This protein binds this small molecule.
Small molecule (SMILES): CC(C)[C@H](NC(=O)[C@@H](N)Cc1ccccc1)C(=O)N[C@@H](CC(N)=O)C(=O)N[C@@H](CCC(N)=O)C(=O)N[C@H](C=O)CC1=NC=NC1

Sequence of chain 1.B:
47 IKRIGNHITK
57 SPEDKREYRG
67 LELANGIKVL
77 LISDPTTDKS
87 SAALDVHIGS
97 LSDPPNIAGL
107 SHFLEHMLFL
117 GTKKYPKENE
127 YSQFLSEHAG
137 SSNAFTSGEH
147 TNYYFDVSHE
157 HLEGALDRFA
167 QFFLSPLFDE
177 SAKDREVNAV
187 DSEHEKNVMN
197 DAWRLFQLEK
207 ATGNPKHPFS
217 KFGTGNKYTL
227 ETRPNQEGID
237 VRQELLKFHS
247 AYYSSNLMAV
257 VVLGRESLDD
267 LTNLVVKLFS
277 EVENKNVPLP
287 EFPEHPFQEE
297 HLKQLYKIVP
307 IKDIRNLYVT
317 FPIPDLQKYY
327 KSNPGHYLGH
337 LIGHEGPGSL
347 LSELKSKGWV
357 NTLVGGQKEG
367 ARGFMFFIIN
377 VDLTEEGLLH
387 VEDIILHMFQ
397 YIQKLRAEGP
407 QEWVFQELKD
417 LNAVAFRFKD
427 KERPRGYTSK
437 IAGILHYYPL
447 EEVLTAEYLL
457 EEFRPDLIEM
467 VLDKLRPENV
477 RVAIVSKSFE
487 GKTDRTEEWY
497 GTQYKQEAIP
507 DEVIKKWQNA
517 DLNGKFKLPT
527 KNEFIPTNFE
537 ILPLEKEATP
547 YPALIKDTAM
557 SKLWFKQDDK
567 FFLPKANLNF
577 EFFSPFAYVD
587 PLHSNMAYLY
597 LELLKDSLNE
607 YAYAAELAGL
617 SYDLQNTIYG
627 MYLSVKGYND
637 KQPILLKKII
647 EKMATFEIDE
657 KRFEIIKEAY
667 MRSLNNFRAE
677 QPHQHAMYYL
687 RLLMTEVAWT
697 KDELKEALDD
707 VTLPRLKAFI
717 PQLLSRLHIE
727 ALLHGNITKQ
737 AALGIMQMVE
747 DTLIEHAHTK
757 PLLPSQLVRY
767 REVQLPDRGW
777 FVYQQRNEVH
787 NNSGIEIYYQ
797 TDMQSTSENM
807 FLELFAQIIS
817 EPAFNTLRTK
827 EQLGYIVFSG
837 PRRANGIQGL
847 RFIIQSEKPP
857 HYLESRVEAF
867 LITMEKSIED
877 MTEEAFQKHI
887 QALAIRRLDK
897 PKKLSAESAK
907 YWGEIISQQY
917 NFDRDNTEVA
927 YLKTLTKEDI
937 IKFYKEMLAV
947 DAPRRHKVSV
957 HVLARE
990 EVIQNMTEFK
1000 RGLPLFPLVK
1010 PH

Binding-site contacts:
Ligand atom N contacts residue GLY339 of chain 1.B at 3.5 Å (h-bond).
Ligand atom CA contacts residue TYR609 of chain 1.B at 3.7 Å (hydrophobic).
Ligand atom N contacts residue GLY362 of chain 1.B at 4.0 Å.
Ligand atom CD2 contacts residue GLN363 of chain 1.B at 3.7 Å.
Ligand atom ND2 contacts residue LYS364 of chain 1.B at 3.8 Å.
Ligand atom C contacts residue GLN363 of chain 1.B at 3.9 Å.
Ligand atom NE2 contacts residue HIS332 of chain 1.B at 3.7 Å.
Ligand atom CA contacts residue GLN363 of chain 1.B at 2.9 Å.
Ligand atom N contacts residue GLN363 of chain 1.B at 3.3 Å (h-bond).
Ligand atom CE1 contacts residue LEU359 of chain 1.B at 3.6 Å (hydrophobic).
Ligand atom O contacts residue GLY339 of chain 1.B at 4.0 Å.
Ligand atom CB contacts residue VAL360 of chain 1.B at 4.0 Å (hydrophobic).
Ligand atom CB contacts residue GLN363 of chain 1.B at 3.7 Å.
Ligand atom CB contacts residue TYR609 of chain 1.B at 4.0 Å (hydrophobic).
Ligand atom CA contacts residue GLY339 of chain 1.B at 3.4 Å.
Ligand atom C contacts residue GLY361 of chain 1.B at 3.7 Å.
Ligand atom CA contacts residue GLY361 of chain 1.B at 3.3 Å.
Ligand atom CD2 contacts residue GLU365 of chain 1.B at 4.0 Å.
Ligand atom ND1 contacts residue HIS332 of chain 1.B at 3.7 Å.
Ligand atom CE2 contacts residue VAL360 of chain 1.B at 3.9 Å (hydrophobic).
Ligand atom OD1 contacts residue VAL360 of chain 1.B at 3.8 Å.
Ligand atom CB contacts residue GLY362 of chain 1.B at 3.8 Å.
Ligand atom CB contacts residue GLN363 of chain 1.B at 4.0 Å.
Ligand atom N contacts residue GLY361 of chain 1.B at 3.2 Å (h-bond).
Ligand atom CZ contacts residue VAL360 of chain 1.B at 3.9 Å (hydrophobic).
Ligand atom C contacts residue GLY339 of chain 1.B at 3.7 Å.
Ligand atom CG2 contacts residue HIS336 of chain 1.B at 3.9 Å.
Ligand atom ND2 contacts residue ILE374 of chain 1.B at 3.8 Å.
Ligand atom CD1 contacts residue LEU359 of chain 1.B at 3.5 Å (hydrophobic).
Ligand atom CG contacts residue GLN363 of chain 1.B at 3.7 Å.
Ligand atom N contacts residue GLY339 of chain 1.B at 4.0 Å.
Ligand atom CE1 contacts residue HIS332 of chain 1.B at 3.0 Å.
Ligand atom CA contacts residue VAL360 of chain 1.B at 3.8 Å (hydrophobic).
Ligand atom CD2 contacts residue MET371 of chain 1.B at 3.9 Å (hydrophobic).
Ligand atom N contacts residue LEU359 of chain 1.B at 3.1 Å (h-bond).
Ligand atom CD1 contacts residue GLU341 of chain 1.B at 3.7 Å.
Ligand atom O contacts residue GLY361 of chain 1.B at 3.0 Å (h-bond).
Ligand atom O contacts residue VAL360 of chain 1.B at 3.5 Å.
Ligand atom ND2 contacts residue GLN363 of chain 1.B at 3.4 Å (h-bond).
Ligand atom NE2 contacts residue GLN363 of chain 1.B at 4.0 Å.